Binding-site contacts:
Ligand atom O20 contacts residue ALA49 of chain 1.K at 3.4 Å.
Ligand atom C14 contacts residue THR1 of chain 1.K at 2.7 Å.
Ligand atom C04 contacts residue THR21 of chain 1.K at 3.7 Å.
Ligand atom C17 contacts residue ALA49 of chain 1.K at 3.6 Å (hydrophobic).
Ligand atom O6 contacts residue THR1 of chain 1.K at 3.6 Å.
Ligand atom C21 contacts residue VAL155 of chain 1.L at 3.6 Å (hydrophobic).
Ligand atom N03 contacts residue THR21 of chain 1.K at 3.0 Å (h-bond).
Ligand atom C24 contacts residue ALA20 of chain 1.K at 3.8 Å (hydrophobic).
Ligand atom C17 contacts residue VAL31 of chain 1.K at 3.6 Å (hydrophobic).
Ligand atom O18 contacts residue ALA49 of chain 1.K at 3.0 Å (h-bond).
Ligand atom O20 contacts residue ASP153 of chain 1.L at 3.4 Å (salt-bridge).
Ligand atom O6 contacts residue THR21 of chain 1.K at 3.7 Å.
Ligand atom C14 contacts residue GLY47 of chain 1.K at 3.4 Å.
Ligand atom C13 contacts residue THR1 of chain 1.K at 2.4 Å.
Ligand atom C23 contacts residue SER130 of chain 1.K at 3.5 Å.
Ligand atom N1 contacts residue VAL155 of chain 1.L at 3.7 Å.
Ligand atom C21 contacts residue THR1 of chain 1.K at 1.4 Å.
Ligand atom C16 contacts residue ALA20 of chain 1.K at 3.7 Å (hydrophobic).
Ligand atom N3 contacts residue THR1 of chain 1.K at 3.7 Å.
Ligand atom O5 contacts residue ALA46 of chain 1.K at 3.5 Å.
Ligand atom C19 contacts residue CYS52 of chain 1.K at 3.7 Å (hydrophobic).
Ligand atom O5 contacts residue THR1 of chain 1.K at 2.3 Å (h-bond).
Ligand atom C23 contacts residue THR1 of chain 1.K at 1.5 Å.
Ligand atom C17 contacts residue ALA20 of chain 1.K at 3.7 Å (hydrophobic).
Ligand atom C18 contacts residue VAL31 of chain 1.K at 3.6 Å (hydrophobic).
Ligand atom C20 contacts residue CYS52 of chain 1.K at 3.5 Å (hydrophobic).
Ligand atom C24 contacts residue THR1 of chain 1.K at 2.8 Å.
Ligand atom C2 contacts residue PRO154 of chain 1.L at 3.8 Å (hydrophobic).
Ligand atom C19 contacts residue THR21 of chain 1.K at 3.4 Å.
Ligand atom N3 contacts residue GLY47 of chain 1.K at 3.7 Å.
Ligand atom C19 contacts residue MET45 of chain 1.K at 3.6 Å (hydrophobic).
Ligand atom C24 contacts residue THR21 of chain 1.K at 3.5 Å.
Ligand atom C20 contacts residue MET45 of chain 1.K at 3.7 Å (hydrophobic).
Ligand atom C22 contacts residue THR1 of chain 1.K at 2.4 Å.
Ligand atom O18 contacts residue THR21 of chain 1.K at 3.4 Å (h-bond).
Ligand atom O5 contacts residue GLY47 of chain 1.K at 3.3 Å (h-bond).
Ligand atom C24 contacts residue ARG19 of chain 1.K at 3.3 Å.
Ligand atom C23 contacts residue TYR169 of chain 1.K at 3.3 Å (hydrophobic).
Ligand atom O18 contacts residue ALA20 of chain 1.K at 3.5 Å.
Ligand atom C15 contacts residue THR1 of chain 1.K at 3.8 Å.

Sequence of chain 1.L:
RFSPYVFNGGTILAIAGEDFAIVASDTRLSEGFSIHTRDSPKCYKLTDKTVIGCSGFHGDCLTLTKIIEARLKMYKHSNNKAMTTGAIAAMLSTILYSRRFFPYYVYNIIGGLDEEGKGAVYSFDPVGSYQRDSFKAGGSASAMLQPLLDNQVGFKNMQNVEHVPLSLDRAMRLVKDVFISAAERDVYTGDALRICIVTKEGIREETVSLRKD

A protein and the small-molecule ligand that binds it are described below.
Small molecule (SMILES): COC[C@H](NC(=O)c1cnc(C)s1)C(=O)N[C@@H](COC)C(=O)N[C@@H](Cc1ccccc1)[C@@H](O)C(C)(C)O

Sequence of chain 1.K:
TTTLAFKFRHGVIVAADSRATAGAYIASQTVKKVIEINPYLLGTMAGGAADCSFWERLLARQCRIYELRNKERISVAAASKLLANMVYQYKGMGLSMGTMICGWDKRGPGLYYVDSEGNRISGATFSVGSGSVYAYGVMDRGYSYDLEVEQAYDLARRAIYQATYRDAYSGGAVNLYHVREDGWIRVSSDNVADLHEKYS